A protein and the small-molecule ligand that binds it are described below.
Small molecule (SMILES): CC(=O)N[C@H]1[C@H](O[C@H]2[C@H](O)[C@@H](NC(C)=O)CO[C@@H]2CO)O[C@H](CO[C@H]2O[C@H](CO)[C@@H](O)[C@H](O)[C@@H]2O)[C@@H](O[C@H]2O[C@H](CO)[C@@H](O)[C@H](O)[C@@H]2O)[C@@H]1O[C@@H]1O[C@H](CS(=O)(=O)O)[C@@H](O[C@@H]2O[C@H](CO)[C@@H](O)[C@H](O)[C@H]2O)[C@H](O)[C@H]1O

Sequence of chain 1.A:
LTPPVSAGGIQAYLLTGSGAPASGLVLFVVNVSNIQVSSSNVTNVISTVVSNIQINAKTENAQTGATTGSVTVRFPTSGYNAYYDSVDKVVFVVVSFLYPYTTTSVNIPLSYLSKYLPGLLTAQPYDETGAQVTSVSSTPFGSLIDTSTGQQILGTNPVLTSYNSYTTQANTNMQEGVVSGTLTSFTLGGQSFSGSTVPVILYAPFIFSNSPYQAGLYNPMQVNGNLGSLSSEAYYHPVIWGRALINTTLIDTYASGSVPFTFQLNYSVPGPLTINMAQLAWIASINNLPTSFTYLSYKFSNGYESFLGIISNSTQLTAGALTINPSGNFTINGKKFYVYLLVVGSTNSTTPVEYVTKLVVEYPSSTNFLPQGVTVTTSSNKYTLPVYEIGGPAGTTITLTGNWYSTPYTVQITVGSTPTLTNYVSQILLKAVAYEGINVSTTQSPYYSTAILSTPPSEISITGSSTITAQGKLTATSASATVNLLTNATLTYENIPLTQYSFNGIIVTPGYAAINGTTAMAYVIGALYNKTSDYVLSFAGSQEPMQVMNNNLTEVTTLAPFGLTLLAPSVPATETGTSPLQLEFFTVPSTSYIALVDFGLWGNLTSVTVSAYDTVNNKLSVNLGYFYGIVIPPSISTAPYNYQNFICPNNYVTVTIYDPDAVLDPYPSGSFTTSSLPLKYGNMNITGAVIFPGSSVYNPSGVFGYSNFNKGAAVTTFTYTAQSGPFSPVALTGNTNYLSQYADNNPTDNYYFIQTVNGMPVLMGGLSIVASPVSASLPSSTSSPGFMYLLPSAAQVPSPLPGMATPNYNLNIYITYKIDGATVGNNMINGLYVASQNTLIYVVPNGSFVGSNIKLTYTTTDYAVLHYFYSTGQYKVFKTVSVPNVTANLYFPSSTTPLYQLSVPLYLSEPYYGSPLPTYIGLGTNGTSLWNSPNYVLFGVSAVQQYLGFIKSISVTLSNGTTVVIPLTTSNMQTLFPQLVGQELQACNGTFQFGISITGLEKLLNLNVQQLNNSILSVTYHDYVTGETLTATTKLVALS

Binding-site contacts:
Ligand atom O3 contacts residue TYR696 of chain 1.A at 4.1 Å.
Ligand atom C6 contacts residue ALA480 of chain 1.A at 3.8 Å (hydrophobic).
Ligand atom C5 contacts residue ASN276 of chain 1.A at 3.6 Å.
Ligand atom C7 contacts residue MET833 of chain 1.A at 3.9 Å (hydrophobic).
Ligand atom O2S6 contacts residue PRO722 of chain 1.A at 3.9 Å.
Ligand atom C3 contacts residue ASN276 of chain 1.A at 3.8 Å.
Ligand atom O3 contacts residue MET833 of chain 1.A at 3.6 Å.
Ligand atom O5 contacts residue ASN276 of chain 1.A at 2.2 Å (h-bond).
Ligand atom C8 contacts residue MET833 of chain 1.A at 3.8 Å (hydrophobic).
Ligand atom O2 contacts residue SER700 of chain 1.A at 4.0 Å.
Ligand atom C3 contacts residue MET833 of chain 1.A at 4.0 Å (hydrophobic).
Ligand atom O6 contacts residue LEU274 of chain 1.A at 3.7 Å.
Ligand atom O4 contacts residue TYR696 of chain 1.A at 4.0 Å.
Ligand atom C7 contacts residue ASP694 of chain 1.A at 3.4 Å.
Ligand atom O7 contacts residue GLY699 of chain 1.A at 3.8 Å.
Ligand atom C8 contacts residue SER700 of chain 1.A at 3.6 Å.
Ligand atom O3 contacts residue GLY723 of chain 1.A at 4.0 Å.
Ligand atom O7 contacts residue ASP694 of chain 1.A at 2.6 Å (salt-bridge).
Ligand atom C3 contacts residue GLY723 of chain 1.A at 4.1 Å.
Ligand atom C8 contacts residue ASP694 of chain 1.A at 3.7 Å.
Ligand atom N2 contacts residue ASN276 of chain 1.A at 3.0 Å (h-bond).
Ligand atom O6 contacts residue TYR696 of chain 1.A at 4.1 Å.
Ligand atom O2 contacts residue GLY699 of chain 1.A at 3.9 Å.
Ligand atom C2 contacts residue ASN276 of chain 1.A at 2.5 Å.
Ligand atom O5 contacts residue ALA480 of chain 1.A at 3.8 Å.
Ligand atom C7 contacts residue ASN276 of chain 1.A at 3.7 Å.
Ligand atom O7 contacts residue SER700 of chain 1.A at 4.1 Å.
Ligand atom C6 contacts residue PRO831 of chain 1.A at 4.0 Å (hydrophobic).
Ligand atom O6 contacts residue ASP694 of chain 1.A at 3.5 Å (salt-bridge).
Ligand atom O5 contacts residue TYR696 of chain 1.A at 4.0 Å.
Ligand atom C1 contacts residue ASN276 of chain 1.A at 1.5 Å.
Ligand atom C6 contacts residue MET833 of chain 1.A at 3.8 Å (hydrophobic).
Ligand atom O6 contacts residue MET833 of chain 1.A at 3.8 Å.
Ligand atom O6 contacts residue PRO831 of chain 1.A at 4.0 Å.
Ligand atom O4 contacts residue MET833 of chain 1.A at 3.2 Å.
Ligand atom C4 contacts residue MET833 of chain 1.A at 4.0 Å (hydrophobic).
Ligand atom C8 contacts residue PRO722 of chain 1.A at 4.0 Å (hydrophobic).
Ligand atom C5 contacts residue MET833 of chain 1.A at 3.6 Å (hydrophobic).
Ligand atom O4 contacts residue GLY723 of chain 1.A at 3.7 Å.
Ligand atom N2 contacts residue MET833 of chain 1.A at 3.6 Å.